Sequence of chain 1.A:
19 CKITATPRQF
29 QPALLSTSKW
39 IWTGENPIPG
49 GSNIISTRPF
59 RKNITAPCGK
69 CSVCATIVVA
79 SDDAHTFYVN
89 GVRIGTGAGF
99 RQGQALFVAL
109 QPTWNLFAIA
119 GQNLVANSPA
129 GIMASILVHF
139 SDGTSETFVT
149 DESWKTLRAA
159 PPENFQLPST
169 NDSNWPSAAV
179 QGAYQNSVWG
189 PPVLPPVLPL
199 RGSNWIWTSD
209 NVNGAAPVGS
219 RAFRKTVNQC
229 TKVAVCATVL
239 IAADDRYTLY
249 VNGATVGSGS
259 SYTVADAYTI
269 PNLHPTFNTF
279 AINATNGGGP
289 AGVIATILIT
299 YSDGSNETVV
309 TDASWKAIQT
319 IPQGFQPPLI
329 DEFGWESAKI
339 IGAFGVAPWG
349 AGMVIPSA

This small molecule binds to this protein.
Small molecule (SMILES): OC[C@H]1O[C@H](O)[C@H](O)[C@@H](O)[C@H]1O

Binding-site contacts:
Ligand atom C5 contacts residue ASP80 of chain 1.A at 3.9 Å.
Ligand atom O2 contacts residue ASP81 of chain 1.A at 3.6 Å.
Ligand atom C6 contacts residue ASP80 of chain 1.A at 4.1 Å.
Ligand atom C4 contacts residue SER126 of chain 1.A at 4.1 Å.
Ligand atom O4 contacts residue VAL123 of chain 1.A at 4.4 Å.
Ligand atom O4 contacts residue SER126 of chain 1.A at 2.7 Å.
Ligand atom C5 contacts residue PRO127 of chain 1.A at 4.5 Å (hydrophobic).
Ligand atom O6 contacts residue PRO127 of chain 1.A at 4.1 Å.
Ligand atom C2 contacts residue ASP81 of chain 1.A at 4.0 Å.
Ligand atom C4 contacts residue PRO127 of chain 1.A at 4.2 Å (hydrophobic).
Ligand atom O3 contacts residue CA1 of chain 1.S at 2.4 Å.
Ligand atom C2 contacts residue VAL123 of chain 1.A at 3.9 Å (hydrophobic).
Ligand atom O6 contacts residue PHE98 of chain 1.A at 3.8 Å.
Ligand atom C4 contacts residue CA1 of chain 1.S at 3.2 Å.
Ligand atom C3 contacts residue CA1 of chain 1.S at 3.4 Å.
Ligand atom C5 contacts residue PHE98 of chain 1.A at 4.5 Å (hydrophobic).
Ligand atom O2 contacts residue VAL123 of chain 1.A at 3.7 Å.
Ligand atom O4 contacts residue CA1 of chain 1.S at 2.8 Å.
Ligand atom O4 contacts residue ASP80 of chain 1.A at 3.9 Å.
Ligand atom O3 contacts residue ASP81 of chain 1.A at 2.3 Å (salt-bridge).
Ligand atom O6 contacts residue ARG99 of chain 1.A at 4.2 Å.
Ligand atom O3 contacts residue ASP80 of chain 1.A at 2.9 Å (salt-bridge).
Ligand atom C4 contacts residue ASP80 of chain 1.A at 3.1 Å.
Ligand atom C6 contacts residue PRO127 of chain 1.A at 3.3 Å (hydrophobic).
Ligand atom C2 contacts residue CA1 of chain 1.S at 4.4 Å.
Ligand atom C3 contacts residue PHE98 of chain 1.A at 4.3 Å (hydrophobic).
Ligand atom C4 contacts residue ASP81 of chain 1.A at 4.4 Å.
Ligand atom C3 contacts residue ASP80 of chain 1.A at 3.5 Å.
Ligand atom C3 contacts residue VAL123 of chain 1.A at 4.4 Å (hydrophobic).
Ligand atom C3 contacts residue ASP81 of chain 1.A at 3.2 Å.
Ligand atom O3 contacts residue VAL123 of chain 1.A at 3.6 Å.
Ligand atom O3 contacts residue SER126 of chain 1.A at 3.9 Å.
Ligand atom O4 contacts residue PRO127 of chain 1.A at 3.6 Å.
Ligand atom O3 contacts residue ASN121 of chain 1.A at 4.4 Å.